Binding-site contacts:
Ligand atom C6 contacts residue ARG275 of chain 1.C at 4.0 Å.
Ligand atom P5 contacts residue LYS338 of chain 1.C at 3.8 Å.
Ligand atom O1B contacts residue THR332 of chain 1.C at 3.5 Å.
Ligand atom O42 contacts residue LYS338 of chain 1.C at 3.4 Å (salt-bridge).
Ligand atom O11 contacts residue SER416 of chain 1.C at 3.5 Å.
Ligand atom O53 contacts residue SER414 of chain 1.C at 2.6 Å (h-bond).
Ligand atom C8B contacts residue GLU329 of chain 1.C at 4.0 Å.
Ligand atom C2A contacts residue LYS417 of chain 1.C at 3.9 Å.
Ligand atom C8A contacts residue LEU421 of chain 1.C at 3.5 Å (hydrophobic).
Ligand atom O51 contacts residue ARG339 of chain 1.C at 2.5 Å (salt-bridge).
Ligand atom O11 contacts residue ILE418 of chain 1.C at 3.6 Å.
Ligand atom O1A contacts residue LYS417 of chain 1.C at 3.6 Å.
Ligand atom C3B contacts residue THR332 of chain 1.C at 3.8 Å.
Ligand atom O41 contacts residue LYS338 of chain 1.C at 3.5 Å (salt-bridge).
Ligand atom P5 contacts residue ARG339 of chain 1.C at 3.9 Å.
Ligand atom O52 contacts residue SER414 of chain 1.C at 3.6 Å (h-bond).
Ligand atom O51 contacts residue LYS338 of chain 1.C at 3.3 Å (salt-bridge).
Ligand atom C4 contacts residue LYS338 of chain 1.C at 4.1 Å.
Ligand atom O4 contacts residue LYS338 of chain 1.C at 3.9 Å.
Ligand atom C5A contacts residue ILE418 of chain 1.C at 4.1 Å (hydrophobic).
Ligand atom P4 contacts residue LYS338 of chain 1.C at 3.7 Å.
Ligand atom O1B contacts residue ILE418 of chain 1.C at 3.9 Å.
Ligand atom O11 contacts residue ARG275 of chain 1.C at 4.2 Å.
Ligand atom O5 contacts residue LYS338 of chain 1.C at 3.4 Å (salt-bridge).
Ligand atom O12 contacts residue SER416 of chain 1.C at 3.1 Å.
Ligand atom P5 contacts residue SER414 of chain 1.C at 3.7 Å.
Ligand atom O1 contacts residue PHE336 of chain 1.C at 3.6 Å.
Ligand atom O11 contacts residue PHE336 of chain 1.C at 4.0 Å.
Ligand atom P1 contacts residue SER416 of chain 1.C at 4.1 Å.
Ligand atom O6 contacts residue ARG275 of chain 1.C at 2.6 Å (salt-bridge).
Ligand atom C6A contacts residue LEU421 of chain 1.C at 3.5 Å (hydrophobic).
Ligand atom O3C contacts residue ILE418 of chain 1.C at 3.8 Å.
Ligand atom O12 contacts residue LYS417 of chain 1.C at 3.1 Å (salt-bridge).
Ligand atom C8B contacts residue SER325 of chain 1.C at 3.9 Å.
Ligand atom C3C contacts residue ILE418 of chain 1.C at 3.5 Å (hydrophobic).
Ligand atom O2 contacts residue PHE336 of chain 1.C at 3.9 Å.
Ligand atom O1B contacts residue PHE336 of chain 1.C at 3.4 Å.
Ligand atom C1B contacts residue ILE418 of chain 1.C at 3.9 Å (hydrophobic).
Ligand atom O53 contacts residue ASN413 of chain 1.C at 3.8 Å.
Ligand atom C7A contacts residue LEU421 of chain 1.C at 4.0 Å (hydrophobic).

A protein and the small-molecule ligand that binds it are described below.
Small molecule (SMILES): CCCCCCCC(=O)OC[C@H](COP(=O)(O)O[C@@H]1[C@H](O)[C@H](O)[C@@H](OP(=O)(O)O)[C@H](OP(=O)(O)O)[C@H]1O)OC(=O)CCCCCCC

Sequence of chain 1.C:
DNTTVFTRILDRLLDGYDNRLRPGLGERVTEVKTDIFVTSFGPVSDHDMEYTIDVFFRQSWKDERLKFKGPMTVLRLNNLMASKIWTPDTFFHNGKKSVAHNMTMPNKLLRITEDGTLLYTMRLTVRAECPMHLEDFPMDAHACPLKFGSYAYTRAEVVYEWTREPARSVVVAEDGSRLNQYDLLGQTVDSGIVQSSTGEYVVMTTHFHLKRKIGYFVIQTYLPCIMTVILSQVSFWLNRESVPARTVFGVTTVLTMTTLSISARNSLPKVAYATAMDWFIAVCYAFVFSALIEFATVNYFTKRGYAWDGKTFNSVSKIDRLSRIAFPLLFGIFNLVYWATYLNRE